Sequence of chain 1.A:
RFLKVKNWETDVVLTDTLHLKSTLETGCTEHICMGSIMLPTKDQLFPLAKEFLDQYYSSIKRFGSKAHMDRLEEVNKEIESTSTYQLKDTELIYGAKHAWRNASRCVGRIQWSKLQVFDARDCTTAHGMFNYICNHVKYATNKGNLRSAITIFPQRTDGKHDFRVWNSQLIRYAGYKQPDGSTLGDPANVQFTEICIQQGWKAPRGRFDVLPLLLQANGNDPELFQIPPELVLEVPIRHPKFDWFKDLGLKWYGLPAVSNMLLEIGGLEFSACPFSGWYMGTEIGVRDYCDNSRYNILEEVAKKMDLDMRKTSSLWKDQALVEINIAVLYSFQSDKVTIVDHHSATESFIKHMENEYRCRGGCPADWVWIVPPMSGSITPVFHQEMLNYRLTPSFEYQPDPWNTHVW

Binding-site contacts:
Ligand atom C07 contacts residue HEM1 of chain 1.C at 3.6 Å.
Ligand atom C03 contacts residue HEM1 of chain 1.C at 3.5 Å.
Ligand atom C02 contacts residue HEM1 of chain 1.C at 3.7 Å.
Ligand atom C23 contacts residue TYR410 of chain 1.A at 3.8 Å (hydrophobic).
Ligand atom C05 contacts residue VAL271 of chain 1.A at 3.6 Å (hydrophobic).
Ligand atom N1' contacts residue GLU296 of chain 1.A at 2.9 Å (salt-bridge).
Ligand atom C07 contacts residue PHE288 of chain 1.A at 3.7 Å (hydrophobic).
Ligand atom N02 contacts residue HEM1 of chain 1.C at 3.5 Å.
Ligand atom C10 contacts residue HEM1 of chain 1.C at 3.9 Å.
Ligand atom C02 contacts residue TRP291 of chain 1.A at 3.8 Å (hydrophobic).
Ligand atom C22 contacts residue HEM1 of chain 1.C at 3.6 Å.
Ligand atom C08 contacts residue GLU296 of chain 1.A at 3.4 Å.
Ligand atom N12 contacts residue HEM1 of chain 1.C at 2.5 Å (h-bond).
Ligand atom C2' contacts residue GLU296 of chain 1.A at 3.1 Å.
Ligand atom O21 contacts residue HEM1 of chain 1.C at 3.3 Å (h-bond).
Ligand atom C07 contacts residue PRO269 of chain 1.A at 3.9 Å (hydrophobic).
Ligand atom O21 contacts residue TRP382 of chain 1.A at 3.7 Å.
Ligand atom C13 contacts residue HEM1 of chain 1.C at 3.2 Å.
Ligand atom C4' contacts residue GLN182 of chain 1.A at 3.5 Å.
Ligand atom N1' contacts residue TYR292 of chain 1.A at 3.8 Å.
Ligand atom C2' contacts residue TYR292 of chain 1.A at 3.6 Å (hydrophobic).
Ligand atom O21 contacts residue TYR410 of chain 1.A at 3.7 Å.
Ligand atom C03 contacts residue PRO269 of chain 1.A at 3.8 Å (hydrophobic).
Ligand atom C5' contacts residue GLU296 of chain 1.A at 3.7 Å.
Ligand atom C08 contacts residue HEM1 of chain 1.C at 3.6 Å.
Ligand atom C02 contacts residue PRO269 of chain 1.A at 3.8 Å (hydrophobic).
Ligand atom C13 contacts residue TRP382 of chain 1.A at 3.6 Å (hydrophobic).
Ligand atom C06 contacts residue GLU296 of chain 1.A at 3.4 Å.
Ligand atom O09 contacts residue HEM1 of chain 1.C at 3.4 Å (h-bond).
Ligand atom N02 contacts residue GLU296 of chain 1.A at 2.7 Å (salt-bridge).
Ligand atom C02 contacts residue GLU296 of chain 1.A at 3.5 Å.
Ligand atom C07 contacts residue SER289 of chain 1.A at 3.9 Å.
Ligand atom C5' contacts residue HEM1 of chain 1.C at 3.5 Å.
Ligand atom C07 contacts residue GLY290 of chain 1.A at 3.6 Å.
Ligand atom N02 contacts residue TRP291 of chain 1.A at 2.8 Å (h-bond).
Ligand atom N02 contacts residue TYR292 of chain 1.A at 3.7 Å.
Ligand atom C3' contacts residue GLU296 of chain 1.A at 3.8 Å.
Ligand atom N01 contacts residue GLU296 of chain 1.A at 2.6 Å (salt-bridge).
Ligand atom C11 contacts residue HEM1 of chain 1.C at 3.0 Å.
Ligand atom N02 contacts residue PRO269 of chain 1.A at 3.9 Å.

The small molecule below binds the protein below.
Small molecule (SMILES): Cc1cc(N)nc(C[C@H]2CNC[C@H]2OCCNCc2ccco2)c1